A protein and the small-molecule ligand that binds it are described below.
Small molecule (SMILES): O=C(O)CCCCCNC(=O)CCCC[C@@H]1SC[C@@H]2NC(=O)N[C@@H]21

Sequence of chain 2.B:
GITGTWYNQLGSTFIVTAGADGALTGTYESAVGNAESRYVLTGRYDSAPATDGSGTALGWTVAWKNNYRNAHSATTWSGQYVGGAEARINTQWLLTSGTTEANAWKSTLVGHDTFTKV

Binding-site contacts:
Ligand atom C10 contacts residue SER45 of chain 4.A at 3.3 Å.
Ligand atom C11 contacts residue TRP79 of chain 4.A at 3.6 Å (hydrophobic).
Ligand atom O9 contacts residue ASP128 of chain 4.A at 3.8 Å.
Ligand atom C5 contacts residue SER27 of chain 4.A at 3.7 Å.
Ligand atom O9 contacts residue SER27 of chain 4.A at 2.8 Å (h-bond).
Ligand atom C5 contacts residue SER45 of chain 4.A at 3.8 Å.
Ligand atom N16 contacts residue ASN49 of chain 4.A at 2.5 Å (h-bond).
Ligand atom C2 contacts residue TRP108 of chain 4.A at 3.9 Å (hydrophobic).
Ligand atom C13 contacts residue TRP79 of chain 4.A at 3.7 Å (hydrophobic).
Ligand atom C21 contacts residue SER112 of chain 4.A at 3.8 Å.
Ligand atom C5 contacts residue ASP128 of chain 4.A at 3.7 Å.
Ligand atom O9 contacts residue ASN23 of chain 4.A at 3.0 Å (h-bond).
Ligand atom S7 contacts residue TRP79 of chain 4.A at 3.8 Å.
Ligand atom O9 contacts residue SER45 of chain 4.A at 3.8 Å.
Ligand atom C8 contacts residue TRP120 of chain 2.B at 3.4 Å (hydrophobic).
Ligand atom C3 contacts residue TRP120 of chain 2.B at 3.7 Å (hydrophobic).
Ligand atom O15 contacts residue SER88 of chain 4.A at 3.1 Å (h-bond).
Ligand atom C3 contacts residue VAL47 of chain 4.A at 3.5 Å (hydrophobic).
Ligand atom O15 contacts residue ALA86 of chain 4.A at 3.8 Å.
Ligand atom O24 contacts residue SER112 of chain 4.A at 2.6 Å (h-bond).
Ligand atom C10 contacts residue VAL47 of chain 4.A at 3.6 Å (hydrophobic).
Ligand atom C12 contacts residue ASN49 of chain 4.A at 3.5 Å.
Ligand atom C5 contacts residue LEU25 of chain 4.A at 3.8 Å (hydrophobic).
Ligand atom C14 contacts residue ASN49 of chain 4.A at 3.4 Å.
Ligand atom O9 contacts residue TYR43 of chain 4.A at 2.5 Å (h-bond).
Ligand atom C6 contacts residue TRP108 of chain 4.A at 3.4 Å (hydrophobic).
Ligand atom C18 contacts residue TRP120 of chain 2.B at 3.7 Å (hydrophobic).
Ligand atom C12 contacts residue GLY48 of chain 4.A at 3.5 Å.
Ligand atom C22 contacts residue SER112 of chain 4.A at 3.0 Å.
Ligand atom N1 contacts residue ASP128 of chain 4.A at 2.8 Å (salt-bridge).
Ligand atom N4 contacts residue SER45 of chain 4.A at 3.0 Å (h-bond).
Ligand atom C5 contacts residue TYR43 of chain 4.A at 3.4 Å (hydrophobic).
Ligand atom N4 contacts residue VAL47 of chain 4.A at 3.4 Å.
Ligand atom O23 contacts residue SER112 of chain 4.A at 3.3 Å (h-bond).
Ligand atom S7 contacts residue THR90 of chain 4.A at 3.3 Å (h-bond).
Ligand atom C17 contacts residue ASN49 of chain 4.A at 3.3 Å.
Ligand atom C5 contacts residue ASN23 of chain 4.A at 3.8 Å.
Ligand atom C12 contacts residue VAL47 of chain 4.A at 3.7 Å (hydrophobic).
Ligand atom N16 contacts residue GLY48 of chain 4.A at 3.3 Å.
Ligand atom C13 contacts residue ASN49 of chain 4.A at 3.5 Å.

Sequence of chain 4.A:
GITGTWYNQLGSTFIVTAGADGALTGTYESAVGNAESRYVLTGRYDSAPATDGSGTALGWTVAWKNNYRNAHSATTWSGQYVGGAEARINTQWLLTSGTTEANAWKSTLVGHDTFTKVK